Sequence of chain 1.D:
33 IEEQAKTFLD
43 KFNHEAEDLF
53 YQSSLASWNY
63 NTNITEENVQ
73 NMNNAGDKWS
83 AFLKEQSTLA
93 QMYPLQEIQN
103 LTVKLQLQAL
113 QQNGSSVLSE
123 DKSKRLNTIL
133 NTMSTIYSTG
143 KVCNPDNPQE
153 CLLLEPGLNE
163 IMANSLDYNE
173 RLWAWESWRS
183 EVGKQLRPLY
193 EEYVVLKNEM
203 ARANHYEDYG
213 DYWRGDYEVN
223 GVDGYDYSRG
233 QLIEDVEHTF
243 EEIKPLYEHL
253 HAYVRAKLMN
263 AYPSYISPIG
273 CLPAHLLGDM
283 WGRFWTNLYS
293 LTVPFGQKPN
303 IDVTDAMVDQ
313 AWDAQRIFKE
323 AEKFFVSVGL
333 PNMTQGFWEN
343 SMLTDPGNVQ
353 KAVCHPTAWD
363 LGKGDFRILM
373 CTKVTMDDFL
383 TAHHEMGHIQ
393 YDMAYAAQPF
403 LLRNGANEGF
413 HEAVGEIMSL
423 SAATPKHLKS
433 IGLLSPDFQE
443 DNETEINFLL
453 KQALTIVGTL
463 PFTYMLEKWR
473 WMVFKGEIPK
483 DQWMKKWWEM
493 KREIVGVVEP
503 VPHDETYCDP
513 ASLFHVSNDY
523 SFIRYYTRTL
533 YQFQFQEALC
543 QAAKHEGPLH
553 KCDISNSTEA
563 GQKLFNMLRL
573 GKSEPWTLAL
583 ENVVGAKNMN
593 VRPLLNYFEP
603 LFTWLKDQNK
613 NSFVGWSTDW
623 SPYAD

Binding-site contacts:
Ligand atom C1 contacts residue LYS38 of chain 1.D at 3.9 Å.
Ligand atom C2 contacts residue LYS38 of chain 1.D at 4.0 Å.
Ligand atom C4 contacts residue ASN102 of chain 1.D at 4.3 Å.
Ligand atom C7 contacts residue ASN102 of chain 1.D at 4.0 Å.
Ligand atom O6 contacts residue ASN102 of chain 1.D at 3.9 Å.
Ligand atom N2 contacts residue ASN102 of chain 1.D at 2.9 Å (h-bond).
Ligand atom C5 contacts residue ASN102 of chain 1.D at 3.7 Å.
Ligand atom C8 contacts residue LYS38 of chain 1.D at 3.7 Å.
Ligand atom C1 contacts residue ASN102 of chain 1.D at 1.4 Å.
Ligand atom O5 contacts residue ASN102 of chain 1.D at 2.4 Å (h-bond).
Ligand atom C2 contacts residue ASN102 of chain 1.D at 2.6 Å.
Ligand atom O7 contacts residue THR104 of chain 1.D at 4.4 Å.
Ligand atom C3 contacts residue ASN102 of chain 1.D at 3.8 Å.
Ligand atom C7 contacts residue LYS38 of chain 1.D at 3.9 Å.
Ligand atom N2 contacts residue LYS38 of chain 1.D at 3.1 Å (salt-bridge).

A small-molecule ligand and the protein it binds are described below.
Small molecule (SMILES): CC(=O)N[C@H]1[C@H](O[C@H]2[C@H](O)[C@@H](NC(C)=O)CO[C@@H]2CO)O[C@H](CO)[C@@H](O)[C@@H]1O